A protein and the small-molecule ligand that binds it are described below.
Small molecule (SMILES): C=COC(=O)N1CCc2c(sc(NC(=O)Cc3cccs3)c2C(=O)OC2CCCC2)C1

Binding-site contacts:
Ligand atom C9 contacts residue ILE258 of chain 1.C at 3.9 Å (hydrophobic).
Ligand atom C21 contacts residue GLN291 of chain 1.C at 3.6 Å.
Ligand atom C27 contacts residue GLN291 of chain 1.C at 3.7 Å.
Ligand atom C14 contacts residue HIS198 of chain 1.C at 3.8 Å.
Ligand atom C22 contacts residue PRO244 of chain 1.C at 3.5 Å (hydrophobic).
Ligand atom C31 contacts residue PHE294 of chain 1.C at 3.8 Å (hydrophobic).
Ligand atom C14 contacts residue ILE298 of chain 1.C at 3.4 Å (hydrophobic).
Ligand atom C18 contacts residue TYR81 of chain 1.C at 3.0 Å (hydrophobic).
Ligand atom C23 contacts residue PRO244 of chain 1.C at 3.5 Å (hydrophobic).
Ligand atom C30 contacts residue SER290 of chain 1.C at 3.7 Å.
Ligand atom S20 contacts residue ASN243 of chain 1.C at 3.7 Å.
Ligand atom C17 contacts residue TYR81 of chain 1.C at 3.7 Å (hydrophobic).
Ligand atom O24 contacts residue ASP240 of chain 1.C at 3.6 Å.
Ligand atom C17 contacts residue ILE258 of chain 1.C at 3.8 Å (hydrophobic).
Ligand atom C18 contacts residue ASN243 of chain 1.C at 3.4 Å.
Ligand atom C28 contacts residue PHE262 of chain 1.C at 3.7 Å (hydrophobic).
Ligand atom C23 contacts residue ASN243 of chain 1.C at 3.9 Å.
Ligand atom C13 contacts residue ILE298 of chain 1.C at 3.5 Å (hydrophobic).
Ligand atom C8 contacts residue ILE258 of chain 1.C at 3.4 Å (hydrophobic).
Ligand atom O26 contacts residue ILE258 of chain 1.C at 3.8 Å.
Ligand atom N16 contacts residue ILE258 of chain 1.C at 3.0 Å.
Ligand atom C8 contacts residue PHE294 of chain 1.C at 3.7 Å (hydrophobic).
Ligand atom C14 contacts residue MET195 of chain 1.C at 3.0 Å (hydrophobic).
Ligand atom C15 contacts residue PHE262 of chain 1.C at 3.9 Å (hydrophobic).
Ligand atom C31 contacts residue SER290 of chain 1.C at 3.6 Å.
Ligand atom C21 contacts residue TYR251 of chain 1.C at 3.9 Å (hydrophobic).
Ligand atom C22 contacts residue TYR251 of chain 1.C at 3.6 Å (hydrophobic).
Ligand atom C18 contacts residue ASP240 of chain 1.C at 3.9 Å.
Ligand atom C23 contacts residue PHE294 of chain 1.C at 3.5 Å (hydrophobic).
Ligand atom C31 contacts residue GLN291 of chain 1.C at 3.6 Å.
Ligand atom C21 contacts residue THR255 of chain 1.C at 3.3 Å.
Ligand atom C22 contacts residue GLN291 of chain 1.C at 2.9 Å.
Ligand atom S20 contacts residue ILE258 of chain 1.C at 3.9 Å.
Ligand atom C4 contacts residue MET195 of chain 1.C at 3.9 Å (hydrophobic).
Ligand atom O25 contacts residue PHE262 of chain 1.C at 3.6 Å.
Ligand atom C6 contacts residue PHE294 of chain 1.C at 3.8 Å (hydrophobic).
Ligand atom C19 contacts residue ASN243 of chain 1.C at 3.5 Å.
Ligand atom O26 contacts residue GLN291 of chain 1.C at 3.4 Å (h-bond).
Ligand atom O24 contacts residue LEU241 of chain 1.C at 2.9 Å.
Ligand atom C9 contacts residue PHE294 of chain 1.C at 3.7 Å (hydrophobic).

Sequence of chain 1.C:
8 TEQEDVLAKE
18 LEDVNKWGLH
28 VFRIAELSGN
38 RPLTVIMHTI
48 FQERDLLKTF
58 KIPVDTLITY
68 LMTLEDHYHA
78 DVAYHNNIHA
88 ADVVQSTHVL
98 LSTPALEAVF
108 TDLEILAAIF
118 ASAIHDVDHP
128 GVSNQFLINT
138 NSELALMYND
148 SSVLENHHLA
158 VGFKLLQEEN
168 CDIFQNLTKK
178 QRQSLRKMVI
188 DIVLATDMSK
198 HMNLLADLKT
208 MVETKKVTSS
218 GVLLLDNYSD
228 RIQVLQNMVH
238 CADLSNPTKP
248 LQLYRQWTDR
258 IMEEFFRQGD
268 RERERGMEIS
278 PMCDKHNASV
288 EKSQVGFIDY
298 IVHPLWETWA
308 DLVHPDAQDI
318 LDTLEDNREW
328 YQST